Binding-site contacts:
Ligand atom C5 contacts residue ASN600 of chain 1.B at 3.7 Å.
Ligand atom C4 contacts residue ASN600 of chain 1.B at 4.2 Å.
Ligand atom C7 contacts residue ASN600 of chain 1.B at 3.4 Å.
Ligand atom O7 contacts residue ASN600 of chain 1.B at 4.3 Å.
Ligand atom N2 contacts residue ASN600 of chain 1.B at 2.9 Å (h-bond).
Ligand atom C1 contacts residue ASN600 of chain 1.B at 1.4 Å.
Ligand atom C8 contacts residue ASN600 of chain 1.B at 3.4 Å.
Ligand atom C3 contacts residue ASN600 of chain 1.B at 3.8 Å.
Ligand atom C2 contacts residue ASN600 of chain 1.B at 2.4 Å.
Ligand atom O5 contacts residue ASN600 of chain 1.B at 2.4 Å (h-bond).

Sequence of chain 1.B:
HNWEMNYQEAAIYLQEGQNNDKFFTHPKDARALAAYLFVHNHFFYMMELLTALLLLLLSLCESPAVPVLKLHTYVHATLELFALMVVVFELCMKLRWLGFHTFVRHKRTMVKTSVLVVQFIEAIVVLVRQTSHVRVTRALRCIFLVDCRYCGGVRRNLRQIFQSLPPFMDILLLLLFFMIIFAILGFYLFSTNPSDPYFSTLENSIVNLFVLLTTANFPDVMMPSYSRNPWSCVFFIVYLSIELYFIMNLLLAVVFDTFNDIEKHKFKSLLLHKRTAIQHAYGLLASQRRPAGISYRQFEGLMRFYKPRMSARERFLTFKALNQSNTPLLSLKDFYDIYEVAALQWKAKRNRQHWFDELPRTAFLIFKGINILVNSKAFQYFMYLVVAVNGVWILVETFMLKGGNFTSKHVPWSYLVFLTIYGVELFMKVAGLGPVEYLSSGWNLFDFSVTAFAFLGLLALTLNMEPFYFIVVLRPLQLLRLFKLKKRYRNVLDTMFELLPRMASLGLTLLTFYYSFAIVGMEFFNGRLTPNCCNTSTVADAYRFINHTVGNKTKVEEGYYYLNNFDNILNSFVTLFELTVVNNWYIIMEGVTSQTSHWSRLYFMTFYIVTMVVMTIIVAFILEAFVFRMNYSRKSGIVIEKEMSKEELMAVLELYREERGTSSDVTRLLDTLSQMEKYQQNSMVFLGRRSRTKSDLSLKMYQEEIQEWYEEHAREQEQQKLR

This protein binds this small molecule.
Small molecule (SMILES): CC(=O)N[C@H]1[C@H](O[C@H]2[C@H](O)[C@@H](NC(C)=O)CO[C@@H]2CO)O[C@H](CO)[C@@H](O)[C@@H]1O